This protein binds this small molecule.
Small molecule (SMILES): Cc1cc(Cl)ccc1O

Sequence of chain 1.B:
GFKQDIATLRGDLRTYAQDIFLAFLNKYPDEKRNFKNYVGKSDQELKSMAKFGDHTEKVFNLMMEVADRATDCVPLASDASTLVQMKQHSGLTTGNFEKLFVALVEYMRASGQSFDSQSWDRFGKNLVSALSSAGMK

Binding-site contacts:
Ligand atom C4 contacts residue PHE21 of chain 1.B at 3.7 Å (hydrophobic).
Ligand atom C2 contacts residue VAL59 of chain 1.B at 3.9 Å (hydrophobic).
Ligand atom C1 contacts residue LEU100 of chain 1.B at 4.1 Å (hydrophobic).
Ligand atom CL1 contacts residue ALA17 of chain 1.B at 3.9 Å.
Ligand atom C7 contacts residue VAL59 of chain 1.B at 3.8 Å (hydrophobic).
Ligand atom C1 contacts residue PHE21 of chain 1.B at 3.7 Å (hydrophobic).
Ligand atom O1 contacts residue PHE21 of chain 1.B at 3.4 Å.
Ligand atom C4 contacts residue HIS55 of chain 1.B at 3.5 Å.
Ligand atom O1 contacts residue HIS55 of chain 1.B at 2.7 Å (h-bond).
Ligand atom O1 contacts residue PHE35 of chain 1.B at 3.4 Å.
Ligand atom O1 contacts residue VAL59 of chain 1.B at 4.0 Å.
Ligand atom CL1 contacts residue MET63 of chain 1.B at 4.3 Å.
Ligand atom C3 contacts residue PHE21 of chain 1.B at 3.4 Å (hydrophobic).
Ligand atom C6 contacts residue VAL59 of chain 1.B at 3.6 Å (hydrophobic).
Ligand atom C6 contacts residue PHE21 of chain 1.B at 3.9 Å (hydrophobic).
Ligand atom C2 contacts residue PHE21 of chain 1.B at 3.3 Å (hydrophobic).
Ligand atom C5 contacts residue VAL59 of chain 1.B at 3.6 Å (hydrophobic).
Ligand atom CL1 contacts residue PHE60 of chain 1.B at 3.7 Å.
Ligand atom C3 contacts residue HIS55 of chain 1.B at 3.5 Å.
Ligand atom C1 contacts residue PHE24 of chain 1.B at 4.4 Å (hydrophobic).
Ligand atom C4 contacts residue VAL59 of chain 1.B at 3.6 Å (hydrophobic).
Ligand atom C3 contacts residue VAL59 of chain 1.B at 3.7 Å (hydrophobic).
Ligand atom C5 contacts residue THR56 of chain 1.B at 3.9 Å.
Ligand atom CL1 contacts residue ILE20 of chain 1.B at 4.1 Å.
Ligand atom C5 contacts residue PHE21 of chain 1.B at 3.8 Å (hydrophobic).
Ligand atom C7 contacts residue LEU100 of chain 1.B at 3.8 Å (hydrophobic).
Ligand atom C1 contacts residue HEM1 of chain 1.J at 3.5 Å.
Ligand atom O1 contacts residue HEM1 of chain 1.J at 4.5 Å.
Ligand atom CL1 contacts residue PHE21 of chain 1.B at 4.2 Å.
Ligand atom C4 contacts residue THR56 of chain 1.B at 3.9 Å.
Ligand atom C1 contacts residue PHE35 of chain 1.B at 4.2 Å (hydrophobic).
Ligand atom C7 contacts residue PHE21 of chain 1.B at 3.6 Å (hydrophobic).
Ligand atom C5 contacts residue ALA17 of chain 1.B at 4.4 Å (hydrophobic).